Binding-site contacts:
Ligand atom N3 contacts residue ILE162 of chain 2.B at 3.4 Å.
Ligand atom C9 contacts residue MET96 of chain 2.B at 3.6 Å (hydrophobic).
Ligand atom C14 contacts residue LEU99 of chain 2.B at 3.7 Å (hydrophobic).
Ligand atom C3 contacts residue LEU99 of chain 2.B at 3.6 Å (hydrophobic).
Ligand atom F1 contacts residue MET94 of chain 2.B at 3.4 Å.
Ligand atom C2 contacts residue LEU149 of chain 2.B at 3.7 Å (hydrophobic).
Ligand atom C13 contacts residue ILE162 of chain 2.B at 3.6 Å (hydrophobic).
Ligand atom C3 contacts residue GLU97 of chain 2.B at 3.8 Å.
Ligand atom C6 contacts residue ILE37 of chain 2.B at 3.6 Å (hydrophobic).
Ligand atom C10 contacts residue MET96 of chain 2.B at 3.8 Å (hydrophobic).
Ligand atom C3 contacts residue ALA50 of chain 2.B at 3.5 Å (hydrophobic).
Ligand atom C11 contacts residue ILE37 of chain 2.B at 3.6 Å (hydrophobic).
Ligand atom C18 contacts residue LEU98 of chain 2.B at 3.8 Å (hydrophobic).
Ligand atom C5 contacts residue ILE37 of chain 2.B at 3.6 Å (hydrophobic).
Ligand atom N4 contacts residue GLY100 of chain 2.B at 3.0 Å (h-bond).
Ligand atom N2 contacts residue ILE37 of chain 2.B at 3.5 Å.
Ligand atom C1 contacts residue LEU149 of chain 2.B at 3.6 Å (hydrophobic).
Ligand atom N4 contacts residue LEU99 of chain 2.B at 3.1 Å (h-bond).
Ligand atom C13 contacts residue SER31 of chain 2.B at 3.6 Å.
Ligand atom C8 contacts residue MET96 of chain 2.B at 3.4 Å (hydrophobic).
Ligand atom C18 contacts residue LEU99 of chain 2.B at 3.1 Å (hydrophobic).
Ligand atom C3 contacts residue MET96 of chain 2.B at 3.8 Å (hydrophobic).
Ligand atom F1 contacts residue LYS52 of chain 2.B at 3.6 Å.
Ligand atom C10 contacts residue ALA50 of chain 2.B at 3.7 Å (hydrophobic).
Ligand atom C2 contacts residue MET96 of chain 2.B at 3.5 Å (hydrophobic).
Ligand atom C16 contacts residue GLY100 of chain 2.B at 3.8 Å.
Ligand atom C17 contacts residue GLY100 of chain 2.B at 3.5 Å.
Ligand atom C15 contacts residue LEU149 of chain 2.B at 3.8 Å (hydrophobic).
Ligand atom C8 contacts residue MET94 of chain 2.B at 3.8 Å (hydrophobic).
Ligand atom N2 contacts residue ILE162 of chain 2.B at 3.9 Å.
Ligand atom C17 contacts residue ILE29 of chain 2.B at 3.8 Å (hydrophobic).
Ligand atom N1 contacts residue LEU99 of chain 2.B at 3.0 Å (h-bond).
Ligand atom N1 contacts residue ALA50 of chain 2.B at 3.6 Å.
Ligand atom C8 contacts residue LYS52 of chain 2.B at 3.9 Å.
Ligand atom C7 contacts residue MET96 of chain 2.B at 3.8 Å (hydrophobic).
Ligand atom C11 contacts residue ALA50 of chain 2.B at 3.8 Å (hydrophobic).
Ligand atom C9 contacts residue LYS52 of chain 2.B at 3.7 Å.
Ligand atom C12 contacts residue ILE162 of chain 2.B at 3.6 Å (hydrophobic).
Ligand atom F1 contacts residue MET96 of chain 2.B at 3.4 Å.
Ligand atom O1 contacts residue ILE29 of chain 2.B at 3.4 Å.

Sequence of chain 2.B:
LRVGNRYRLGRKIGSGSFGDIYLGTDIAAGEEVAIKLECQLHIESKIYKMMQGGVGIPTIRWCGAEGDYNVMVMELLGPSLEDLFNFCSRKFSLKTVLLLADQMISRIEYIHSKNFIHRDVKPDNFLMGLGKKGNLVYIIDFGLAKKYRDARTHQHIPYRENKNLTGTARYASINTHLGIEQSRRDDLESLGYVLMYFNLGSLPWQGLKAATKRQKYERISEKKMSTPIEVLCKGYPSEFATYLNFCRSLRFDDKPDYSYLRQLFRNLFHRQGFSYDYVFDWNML

This protein binds this small molecule.
Small molecule (SMILES): Cn1cc(-c2ccnc3c2OCCNC3)c(-c2ccc(F)cc2)n1